The small molecule below binds the protein below.
Small molecule (SMILES): C[C+](CO)[C@H](O)COP(=O)(O)OP(=O)(O)O

Sequence of chain 1.A:
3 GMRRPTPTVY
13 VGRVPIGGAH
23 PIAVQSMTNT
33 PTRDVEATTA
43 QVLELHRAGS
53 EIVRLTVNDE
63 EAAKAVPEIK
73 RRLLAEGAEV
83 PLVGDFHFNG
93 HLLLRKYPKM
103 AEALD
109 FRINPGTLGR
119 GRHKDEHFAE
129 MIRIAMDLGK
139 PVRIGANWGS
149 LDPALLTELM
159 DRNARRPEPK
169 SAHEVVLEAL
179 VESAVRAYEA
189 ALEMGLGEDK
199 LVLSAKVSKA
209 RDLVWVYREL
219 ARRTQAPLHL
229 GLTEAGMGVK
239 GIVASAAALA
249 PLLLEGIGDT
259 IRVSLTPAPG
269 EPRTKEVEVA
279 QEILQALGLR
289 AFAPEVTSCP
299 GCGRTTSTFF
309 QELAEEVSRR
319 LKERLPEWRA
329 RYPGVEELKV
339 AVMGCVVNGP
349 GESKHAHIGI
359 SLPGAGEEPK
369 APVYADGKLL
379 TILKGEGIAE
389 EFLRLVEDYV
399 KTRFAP

Sequence of chain 2.A:
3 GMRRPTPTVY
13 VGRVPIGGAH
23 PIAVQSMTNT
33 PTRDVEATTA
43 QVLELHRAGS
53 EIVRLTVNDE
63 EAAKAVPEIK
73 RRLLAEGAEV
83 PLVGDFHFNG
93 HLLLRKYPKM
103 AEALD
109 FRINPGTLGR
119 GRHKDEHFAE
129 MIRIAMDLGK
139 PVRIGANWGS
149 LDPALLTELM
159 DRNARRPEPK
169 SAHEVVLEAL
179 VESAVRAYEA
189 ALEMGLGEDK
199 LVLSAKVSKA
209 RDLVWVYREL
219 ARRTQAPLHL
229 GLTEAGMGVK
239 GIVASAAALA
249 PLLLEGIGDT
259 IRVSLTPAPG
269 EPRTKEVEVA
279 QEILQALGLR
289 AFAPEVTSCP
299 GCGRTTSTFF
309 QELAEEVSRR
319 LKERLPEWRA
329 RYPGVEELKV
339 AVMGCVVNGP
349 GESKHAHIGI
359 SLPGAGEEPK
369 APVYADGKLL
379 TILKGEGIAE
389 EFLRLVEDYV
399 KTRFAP

Binding-site contacts:
Ligand atom P contacts residue THR231 of chain 1.A at 3.7 Å.
Ligand atom C2 contacts residue ASP87 of chain 1.A at 3.7 Å.
Ligand atom O1 contacts residue ASN346 of chain 2.A at 2.9 Å (h-bond).
Ligand atom O7 contacts residue ARG260 of chain 1.A at 2.9 Å (salt-bridge).
Ligand atom P1 contacts residue LYS204 of chain 1.A at 3.8 Å.
Ligand atom C1 contacts residue SF41 of chain 2.C at 3.1 Å.
Ligand atom P1 contacts residue ARG110 of chain 1.A at 3.6 Å.
Ligand atom C contacts residue HIS89 of chain 1.A at 3.4 Å.
Ligand atom C2 contacts residue SF41 of chain 2.C at 3.7 Å.
Ligand atom C contacts residue SF41 of chain 2.C at 3.6 Å.
Ligand atom P contacts residue ARG260 of chain 1.A at 3.6 Å.
Ligand atom O2 contacts residue ARG260 of chain 1.A at 3.4 Å (salt-bridge).
Ligand atom O4 contacts residue ASN145 of chain 1.A at 2.9 Å (h-bond).
Ligand atom C2 contacts residue MET29 of chain 1.A at 3.5 Å (hydrophobic).
Ligand atom O contacts residue ASN346 of chain 2.A at 2.9 Å (h-bond).
Ligand atom O3 contacts residue LYS204 of chain 1.A at 3.5 Å.
Ligand atom O3 contacts residue ASN145 of chain 1.A at 3.4 Å (h-bond).
Ligand atom O8 contacts residue THR231 of chain 1.A at 2.7 Å (h-bond).
Ligand atom O5 contacts residue ARG141 of chain 1.A at 2.8 Å (salt-bridge).
Ligand atom O7 contacts residue SER262 of chain 1.A at 3.4 Å (h-bond).
Ligand atom P contacts residue LYS204 of chain 1.A at 3.8 Å.
Ligand atom O contacts residue ARG110 of chain 1.A at 3.6 Å (salt-bridge).
Ligand atom O5 contacts residue ARG56 of chain 1.A at 3.7 Å.
Ligand atom O3 contacts residue THR231 of chain 1.A at 3.5 Å (h-bond).
Ligand atom O7 contacts residue ARG56 of chain 1.A at 2.8 Å (salt-bridge).
Ligand atom O6 contacts residue ARG56 of chain 1.A at 2.8 Å (salt-bridge).
Ligand atom C contacts residue ASP87 of chain 1.A at 3.6 Å.
Ligand atom P contacts residue SER262 of chain 1.A at 3.5 Å.
Ligand atom O8 contacts residue SER262 of chain 1.A at 2.7 Å (h-bond).
Ligand atom C3 contacts residue SF41 of chain 2.C at 2.9 Å.
Ligand atom O1 contacts residue GLU232 of chain 1.A at 3.4 Å (salt-bridge).
Ligand atom O7 contacts residue LYS204 of chain 1.A at 3.1 Å (salt-bridge).
Ligand atom O6 contacts residue ARG110 of chain 1.A at 2.7 Å (salt-bridge).
Ligand atom C3 contacts residue ASN346 of chain 2.A at 3.3 Å.
Ligand atom O4 contacts residue ARG110 of chain 1.A at 2.9 Å (salt-bridge).
Ligand atom C contacts residue ASN346 of chain 2.A at 3.7 Å.
Ligand atom C4 contacts residue SF41 of chain 2.C at 3.8 Å.
Ligand atom C4 contacts residue GLU232 of chain 1.A at 3.7 Å.
Ligand atom O1 contacts residue SF41 of chain 2.C at 1.9 Å.
Ligand atom O5 contacts residue LYS204 of chain 1.A at 2.8 Å (salt-bridge).